The protein below binds the small molecule below.
Small molecule (SMILES): CC(C)=CCC[C@@]1(C)Oc2ccc(C(=O)O)cc2C[C@@H]1O

Binding-site contacts:
Ligand atom O10 contacts residue HIS102 of chain 1.A at 2.8 Å (h-bond).
Ligand atom O13 contacts residue PRO157 of chain 1.A at 3.6 Å.
Ligand atom C8 contacts residue GLU136 of chain 1.A at 3.7 Å.
Ligand atom C2 contacts residue HIS102 of chain 1.A at 3.7 Å.
Ligand atom O16 contacts residue LEU75 of chain 1.A at 3.5 Å.
Ligand atom C5 contacts residue TYR153 of chain 1.A at 3.4 Å (hydrophobic).
Ligand atom C21 contacts residue ALA50 of chain 1.A at 3.6 Å (hydrophobic).
Ligand atom C3 contacts residue HIS102 of chain 1.A at 3.7 Å.
Ligand atom O16 contacts residue TYR46 of chain 1.A at 2.6 Å (h-bond).
Ligand atom C1 contacts residue PHE93 of chain 1.A at 3.6 Å (hydrophobic).
Ligand atom C23 contacts residue TYR90 of chain 1.A at 3.4 Å (hydrophobic).
Ligand atom C7 contacts residue GLU136 of chain 1.A at 3.7 Å.
Ligand atom C22 contacts residue TYR46 of chain 1.A at 3.6 Å (hydrophobic).
Ligand atom C22 contacts residue ALA50 of chain 1.A at 3.7 Å (hydrophobic).
Ligand atom C17 contacts residue TYR46 of chain 1.A at 3.3 Å (hydrophobic).
Ligand atom C4 contacts residue TRP118 of chain 1.A at 3.7 Å (hydrophobic).
Ligand atom C8 contacts residue TYR46 of chain 1.A at 3.4 Å (hydrophobic).
Ligand atom C18 contacts residue TYR46 of chain 1.A at 3.1 Å (hydrophobic).
Ligand atom O16 contacts residue GLU136 of chain 1.A at 2.7 Å (salt-bridge).
Ligand atom C17 contacts residue HIS102 of chain 1.A at 3.7 Å.
Ligand atom O39 contacts residue PRO157 of chain 1.A at 3.0 Å.
Ligand atom C11 contacts residue PRO157 of chain 1.A at 3.4 Å (hydrophobic).
Ligand atom C3 contacts residue PHE93 of chain 1.A at 3.6 Å (hydrophobic).
Ligand atom O39 contacts residue TYR153 of chain 1.A at 2.5 Å (h-bond).
Ligand atom C23 contacts residue VAL94 of chain 1.A at 3.8 Å (hydrophobic).
Ligand atom C15 contacts residue HIS102 of chain 1.A at 3.6 Å.
Ligand atom C18 contacts residue ALA50 of chain 1.A at 3.8 Å (hydrophobic).
Ligand atom C11 contacts residue TYR153 of chain 1.A at 3.6 Å (hydrophobic).
Ligand atom C19 contacts residue TYR46 of chain 1.A at 3.1 Å (hydrophobic).
Ligand atom C21 contacts residue TYR46 of chain 1.A at 3.8 Å (hydrophobic).
Ligand atom C6 contacts residue PHE93 of chain 1.A at 3.8 Å (hydrophobic).
Ligand atom O13 contacts residue MET130 of chain 1.A at 3.5 Å.
Ligand atom C7 contacts residue TRP118 of chain 1.A at 3.8 Å (hydrophobic).
Ligand atom C5 contacts residue TRP118 of chain 1.A at 3.9 Å (hydrophobic).
Ligand atom C17 contacts residue ALA50 of chain 1.A at 3.9 Å (hydrophobic).
Ligand atom C9 contacts residue HIS102 of chain 1.A at 3.6 Å.
Ligand atom C2 contacts residue PHE93 of chain 1.A at 3.5 Å (hydrophobic).
Ligand atom C15 contacts residue TRP118 of chain 1.A at 3.7 Å (hydrophobic).
Ligand atom C19 contacts residue ALA50 of chain 1.A at 3.4 Å (hydrophobic).
Ligand atom C21 contacts residue TYR90 of chain 1.A at 3.8 Å (hydrophobic).

Sequence of chain 1.A:
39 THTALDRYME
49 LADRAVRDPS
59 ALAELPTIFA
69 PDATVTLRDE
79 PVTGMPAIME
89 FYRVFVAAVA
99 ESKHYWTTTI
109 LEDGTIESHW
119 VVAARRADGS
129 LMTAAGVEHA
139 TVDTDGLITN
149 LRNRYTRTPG